A small-molecule ligand and the protein it binds are described below.
Small molecule (SMILES): O=C(O)CO

Sequence of chain 2.C:
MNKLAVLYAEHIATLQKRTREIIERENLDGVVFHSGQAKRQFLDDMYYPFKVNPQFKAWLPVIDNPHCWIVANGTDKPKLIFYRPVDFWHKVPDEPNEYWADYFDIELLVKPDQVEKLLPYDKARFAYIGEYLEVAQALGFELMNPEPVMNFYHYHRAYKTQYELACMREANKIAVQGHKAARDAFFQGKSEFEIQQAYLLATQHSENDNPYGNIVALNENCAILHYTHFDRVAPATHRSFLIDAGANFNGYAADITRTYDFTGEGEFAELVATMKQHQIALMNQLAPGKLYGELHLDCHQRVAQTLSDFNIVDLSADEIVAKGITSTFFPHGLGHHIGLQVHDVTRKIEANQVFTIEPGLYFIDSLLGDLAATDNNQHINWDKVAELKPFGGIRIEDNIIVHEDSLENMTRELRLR

Binding-site contacts:
Ligand atom O2 contacts residue VAL342 of chain 2.C at 4.0 Å.
Ligand atom C contacts residue HIS343 of chain 2.C at 4.0 Å.
Ligand atom O contacts residue MN1 of chain 2.N at 2.1 Å.
Ligand atom O contacts residue MN1 of chain 2.M at 2.7 Å.
Ligand atom CA contacts residue ASP244 of chain 2.C at 3.9 Å.
Ligand atom C contacts residue MN1 of chain 2.N at 2.8 Å.
Ligand atom O contacts residue ASP244 of chain 2.C at 3.1 Å (salt-bridge).
Ligand atom C contacts residue GLU381 of chain 2.C at 3.6 Å.
Ligand atom O contacts residue GLU381 of chain 2.C at 2.8 Å (salt-bridge).
Ligand atom O2 contacts residue ASP255 of chain 2.C at 2.9 Å (salt-bridge).
Ligand atom O2 contacts residue MN1 of chain 2.M at 3.9 Å.
Ligand atom O contacts residue ARG418 of chain 2.C at 4.0 Å.
Ligand atom OXT contacts residue MN1 of chain 2.N at 3.7 Å.
Ligand atom CA contacts residue ASP255 of chain 2.C at 4.0 Å.
Ligand atom C contacts residue ASP244 of chain 2.C at 3.9 Å.
Ligand atom CA contacts residue TYR212 of chain 2.C at 4.5 Å (hydrophobic).
Ligand atom OXT contacts residue MN1 of chain 2.M at 2.4 Å.
Ligand atom OXT contacts residue GLU420 of chain 2.C at 4.2 Å.
Ligand atom C contacts residue ASP255 of chain 2.C at 3.6 Å.
Ligand atom O2 contacts residue TYR212 of chain 2.C at 3.4 Å.
Ligand atom C contacts residue GLU420 of chain 2.C at 4.1 Å.
Ligand atom O2 contacts residue MN1 of chain 2.N at 2.6 Å.
Ligand atom O contacts residue GLU420 of chain 2.C at 3.5 Å (salt-bridge).
Ligand atom OXT contacts residue ASP255 of chain 2.C at 3.5 Å (salt-bridge).
Ligand atom CA contacts residue HIS343 of chain 2.C at 4.2 Å.
Ligand atom OXT contacts residue HIS336 of chain 2.C at 3.6 Å.
Ligand atom O2 contacts residue ASP244 of chain 2.C at 3.8 Å.
Ligand atom CA contacts residue MN1 of chain 2.N at 3.0 Å.
Ligand atom OXT contacts residue GLU381 of chain 2.C at 3.3 Å (salt-bridge).
Ligand atom OXT contacts residue HIS343 of chain 2.C at 2.9 Å (h-bond).
Ligand atom O contacts residue ASP255 of chain 2.C at 3.8 Å.
Ligand atom C contacts residue MN1 of chain 2.M at 2.8 Å.
Ligand atom CA contacts residue MN1 of chain 2.M at 3.9 Å.